This protein binds this small molecule.
Small molecule (SMILES): CC(=O)N[C@@H]1[C@@H](O)[C@H](O)[C@@H](CO)O[C@H]1O

Binding-site contacts:
Ligand atom N2 contacts residue ASN55 of chain 1.C at 3.0 Å (h-bond).
Ligand atom C6 contacts residue LEU54 of chain 1.C at 4.3 Å (hydrophobic).
Ligand atom C1 contacts residue PRO110 of chain 1.C at 4.4 Å (hydrophobic).
Ligand atom C1 contacts residue ASN55 of chain 1.C at 1.5 Å.
Ligand atom O7 contacts residue THR57 of chain 1.C at 2.9 Å.
Ligand atom O5 contacts residue LEU54 of chain 1.C at 4.1 Å.
Ligand atom O5 contacts residue ASN55 of chain 1.C at 2.4 Å (h-bond).
Ligand atom C5 contacts residue ASN55 of chain 1.C at 3.7 Å.
Ligand atom C8 contacts residue THR57 of chain 1.C at 3.3 Å.
Ligand atom N2 contacts residue PRO110 of chain 1.C at 4.4 Å.
Ligand atom O6 contacts residue LEU54 of chain 1.C at 3.6 Å.
Ligand atom C3 contacts residue ASN55 of chain 1.C at 3.8 Å.
Ligand atom C4 contacts residue ASN55 of chain 1.C at 4.3 Å.
Ligand atom C2 contacts residue ASN55 of chain 1.C at 2.6 Å.
Ligand atom C7 contacts residue THR57 of chain 1.C at 3.3 Å.
Ligand atom C7 contacts residue ASN55 of chain 1.C at 4.2 Å.
Ligand atom O7 contacts residue ASN55 of chain 1.C at 4.1 Å.

Sequence of chain 1.C:
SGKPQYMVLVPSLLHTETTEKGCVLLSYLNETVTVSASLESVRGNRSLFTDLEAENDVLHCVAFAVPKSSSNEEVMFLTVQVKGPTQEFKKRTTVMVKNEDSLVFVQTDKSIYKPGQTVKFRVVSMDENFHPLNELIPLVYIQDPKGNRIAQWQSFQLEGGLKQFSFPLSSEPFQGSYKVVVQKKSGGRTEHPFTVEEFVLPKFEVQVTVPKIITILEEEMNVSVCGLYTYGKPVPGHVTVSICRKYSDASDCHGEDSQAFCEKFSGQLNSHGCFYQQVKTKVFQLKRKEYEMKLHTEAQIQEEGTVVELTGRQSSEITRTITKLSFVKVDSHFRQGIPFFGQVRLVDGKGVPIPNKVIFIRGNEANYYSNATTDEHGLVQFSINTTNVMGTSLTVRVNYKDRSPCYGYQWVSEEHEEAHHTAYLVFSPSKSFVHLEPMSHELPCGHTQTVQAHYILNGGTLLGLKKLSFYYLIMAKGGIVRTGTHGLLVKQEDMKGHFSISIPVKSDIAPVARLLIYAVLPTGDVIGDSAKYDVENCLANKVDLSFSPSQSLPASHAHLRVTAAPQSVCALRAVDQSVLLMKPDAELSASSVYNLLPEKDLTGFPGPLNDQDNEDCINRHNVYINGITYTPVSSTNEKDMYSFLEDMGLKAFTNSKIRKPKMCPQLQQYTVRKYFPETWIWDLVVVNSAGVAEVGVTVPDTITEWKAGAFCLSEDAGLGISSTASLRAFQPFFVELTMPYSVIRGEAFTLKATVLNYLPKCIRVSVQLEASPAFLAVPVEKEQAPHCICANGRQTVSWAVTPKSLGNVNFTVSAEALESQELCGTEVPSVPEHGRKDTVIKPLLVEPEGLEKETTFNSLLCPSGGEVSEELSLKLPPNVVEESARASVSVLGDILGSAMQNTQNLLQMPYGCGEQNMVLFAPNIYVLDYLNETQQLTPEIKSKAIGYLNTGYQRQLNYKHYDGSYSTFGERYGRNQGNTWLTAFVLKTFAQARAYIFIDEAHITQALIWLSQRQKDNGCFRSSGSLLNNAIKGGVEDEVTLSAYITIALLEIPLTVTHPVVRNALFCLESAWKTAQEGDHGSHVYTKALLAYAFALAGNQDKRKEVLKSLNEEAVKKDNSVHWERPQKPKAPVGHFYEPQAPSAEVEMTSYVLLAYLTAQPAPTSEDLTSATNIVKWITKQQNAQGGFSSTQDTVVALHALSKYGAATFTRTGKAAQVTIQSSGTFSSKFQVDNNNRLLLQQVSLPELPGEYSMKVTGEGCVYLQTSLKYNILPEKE